Binding-site contacts:
Ligand atom C3 contacts residue ASN259 of chain 38.K at 3.8 Å.
Ligand atom C2 contacts residue ASN259 of chain 38.K at 2.5 Å.
Ligand atom O3 contacts residue THR116 of chain 38.J at 4.4 Å.
Ligand atom C4 contacts residue ASN259 of chain 38.K at 4.2 Å.
Ligand atom C3 contacts residue LYS181 of chain 38.J at 4.4 Å.
Ligand atom O5 contacts residue ASN259 of chain 38.K at 2.4 Å (h-bond).
Ligand atom C1 contacts residue ASN259 of chain 38.K at 1.4 Å.
Ligand atom C8 contacts residue ASN259 of chain 38.K at 4.4 Å.
Ligand atom C8 contacts residue THR116 of chain 38.J at 3.8 Å.
Ligand atom C7 contacts residue THR116 of chain 38.J at 3.8 Å.
Ligand atom O5 contacts residue LYS181 of chain 38.J at 4.4 Å.
Ligand atom C6 contacts residue LYS181 of chain 38.J at 4.2 Å.
Ligand atom O6 contacts residue LYS181 of chain 38.J at 4.3 Å.
Ligand atom C7 contacts residue ASN259 of chain 38.K at 3.2 Å.
Ligand atom C1 contacts residue THR116 of chain 38.J at 4.0 Å.
Ligand atom O4 contacts residue LYS181 of chain 38.J at 4.0 Å.
Ligand atom C2 contacts residue THR116 of chain 38.J at 3.8 Å.
Ligand atom C5 contacts residue ASN259 of chain 38.K at 3.7 Å.
Ligand atom N2 contacts residue ASN259 of chain 38.K at 2.9 Å (h-bond).
Ligand atom C4 contacts residue LYS181 of chain 38.J at 4.2 Å.
Ligand atom O7 contacts residue ASN259 of chain 38.K at 3.0 Å (h-bond).
Ligand atom N2 contacts residue THR116 of chain 38.J at 3.0 Å (h-bond).
Ligand atom C5 contacts residue LYS181 of chain 38.J at 3.5 Å.
Ligand atom C3 contacts residue THR116 of chain 38.J at 4.0 Å.

Sequence of chain 38.J:
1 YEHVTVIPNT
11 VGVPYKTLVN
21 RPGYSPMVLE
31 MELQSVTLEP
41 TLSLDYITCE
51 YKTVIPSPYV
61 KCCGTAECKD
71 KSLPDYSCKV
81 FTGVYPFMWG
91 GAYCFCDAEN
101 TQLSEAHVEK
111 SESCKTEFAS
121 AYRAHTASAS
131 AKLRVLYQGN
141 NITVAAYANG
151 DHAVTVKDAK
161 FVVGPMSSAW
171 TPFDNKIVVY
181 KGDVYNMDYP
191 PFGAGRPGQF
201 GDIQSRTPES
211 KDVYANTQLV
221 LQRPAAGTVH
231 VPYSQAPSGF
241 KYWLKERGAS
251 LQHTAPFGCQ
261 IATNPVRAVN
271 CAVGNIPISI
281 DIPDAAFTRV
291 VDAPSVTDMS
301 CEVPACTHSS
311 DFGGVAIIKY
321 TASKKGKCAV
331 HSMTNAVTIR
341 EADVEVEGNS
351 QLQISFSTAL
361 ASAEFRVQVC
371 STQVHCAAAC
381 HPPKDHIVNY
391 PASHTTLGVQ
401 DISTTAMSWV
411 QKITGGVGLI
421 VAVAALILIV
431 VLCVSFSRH

A small-molecule ligand and the protein it binds are described below.
Small molecule (SMILES): CC(=O)N[C@@H]1[C@@H](O)[C@H](O)[C@@H](CO)O[C@H]1O

Sequence of chain 38.K:
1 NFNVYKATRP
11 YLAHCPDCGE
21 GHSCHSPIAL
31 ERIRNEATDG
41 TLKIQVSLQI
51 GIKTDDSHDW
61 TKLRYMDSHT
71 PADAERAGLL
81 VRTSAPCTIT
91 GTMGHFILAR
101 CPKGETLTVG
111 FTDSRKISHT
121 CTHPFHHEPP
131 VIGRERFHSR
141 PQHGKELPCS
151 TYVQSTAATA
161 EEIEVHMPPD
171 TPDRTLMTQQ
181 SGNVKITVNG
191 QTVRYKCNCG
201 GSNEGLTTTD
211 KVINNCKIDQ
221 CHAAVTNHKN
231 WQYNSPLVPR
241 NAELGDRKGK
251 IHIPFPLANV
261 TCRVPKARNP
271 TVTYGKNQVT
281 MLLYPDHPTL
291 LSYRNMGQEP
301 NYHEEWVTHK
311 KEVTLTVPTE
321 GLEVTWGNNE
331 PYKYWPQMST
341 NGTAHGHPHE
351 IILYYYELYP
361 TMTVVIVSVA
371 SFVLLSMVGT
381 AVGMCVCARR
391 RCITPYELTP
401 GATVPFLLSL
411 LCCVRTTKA